Binding-site contacts:
Ligand atom N contacts residue PRO52 of chain 4.B at 4.2 Å.
Ligand atom OXT contacts residue GLU29 of chain 4.B at 4.0 Å.
Ligand atom OXT contacts residue GLY1 of chain 4.Q at 4.4 Å.
Ligand atom O contacts residue THR50 of chain 4.B at 4.3 Å.
Ligand atom N contacts residue PRO51 of chain 4.B at 3.8 Å.
Ligand atom OXT contacts residue PRO53 of chain 4.B at 3.9 Å.
Ligand atom O contacts residue GLY1 of chain 4.Q at 3.5 Å (h-bond).
Ligand atom OXT contacts residue LEU31 of chain 4.B at 4.3 Å.
Ligand atom OXT contacts residue PRO52 of chain 4.B at 3.9 Å.
Ligand atom O contacts residue PRO51 of chain 4.B at 2.5 Å (h-bond).
Ligand atom C contacts residue GLY1 of chain 4.Q at 3.8 Å.
Ligand atom O contacts residue PRO52 of chain 4.B at 3.6 Å (h-bond).
Ligand atom C contacts residue PRO52 of chain 4.B at 3.8 Å (hydrophobic).
Ligand atom O contacts residue PHE39 of chain 4.B at 4.2 Å.
Ligand atom CA contacts residue LEU31 of chain 4.B at 4.2 Å (hydrophobic).
Ligand atom OXT contacts residue PRO51 of chain 4.B at 4.3 Å.
Ligand atom CA contacts residue GLY1 of chain 4.Q at 4.0 Å.
Ligand atom C contacts residue PRO51 of chain 4.B at 3.7 Å (hydrophobic).

The protein below binds the small molecule below.
Small molecule (SMILES): NCC(=O)O

Sequence of chain 4.B:
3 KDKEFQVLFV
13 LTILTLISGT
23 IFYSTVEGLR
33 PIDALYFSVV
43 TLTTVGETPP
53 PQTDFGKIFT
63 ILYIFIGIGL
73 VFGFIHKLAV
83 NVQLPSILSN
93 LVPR